Sequence of chain 1.A:
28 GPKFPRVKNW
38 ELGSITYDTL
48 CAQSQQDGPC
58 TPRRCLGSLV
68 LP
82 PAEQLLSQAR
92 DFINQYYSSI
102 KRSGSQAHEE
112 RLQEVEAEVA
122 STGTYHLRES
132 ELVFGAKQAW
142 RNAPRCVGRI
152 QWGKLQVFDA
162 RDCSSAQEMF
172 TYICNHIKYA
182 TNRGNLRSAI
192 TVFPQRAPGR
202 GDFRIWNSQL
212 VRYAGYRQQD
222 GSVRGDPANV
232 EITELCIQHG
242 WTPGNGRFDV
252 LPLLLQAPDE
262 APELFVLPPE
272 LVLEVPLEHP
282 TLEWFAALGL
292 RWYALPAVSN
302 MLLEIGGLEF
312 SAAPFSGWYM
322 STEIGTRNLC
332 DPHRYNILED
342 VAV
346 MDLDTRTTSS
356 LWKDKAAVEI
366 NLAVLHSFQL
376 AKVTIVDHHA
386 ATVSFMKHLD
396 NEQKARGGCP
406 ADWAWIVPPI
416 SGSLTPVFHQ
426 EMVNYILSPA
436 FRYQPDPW

Binding-site contacts:
Ligand atom C09 contacts residue HEM1 of chain 1.C at 3.9 Å.
Ligand atom C10 contacts residue HEM1 of chain 1.C at 3.3 Å.
Ligand atom N21 contacts residue HEM1 of chain 1.C at 3.0 Å (h-bond).
Ligand atom C09 contacts residue VAL299 of chain 1.A at 3.7 Å (hydrophobic).
Ligand atom C23 contacts residue TYR438 of chain 1.A at 3.5 Å (hydrophobic).
Ligand atom C03 contacts residue TRP319 of chain 1.A at 3.8 Å (hydrophobic).
Ligand atom C26 contacts residue HEM1 of chain 1.C at 3.0 Å.
Ligand atom C25 contacts residue HEM1 of chain 1.C at 3.6 Å.
Ligand atom C07 contacts residue PRO297 of chain 1.A at 3.9 Å (hydrophobic).
Ligand atom C08 contacts residue HEM1 of chain 1.C at 3.9 Å.
Ligand atom C06 contacts residue GLU324 of chain 1.A at 3.2 Å.
Ligand atom N22 contacts residue MET302 of chain 1.A at 3.5 Å.
Ligand atom C11 contacts residue HEM1 of chain 1.C at 3.9 Å.
Ligand atom C22 contacts residue TYR438 of chain 1.A at 3.8 Å (hydrophobic).
Ligand atom C22 contacts residue HEM1 of chain 1.C at 3.5 Å.
Ligand atom N22 contacts residue TYR438 of chain 1.A at 3.9 Å.
Ligand atom C12 contacts residue HEM1 of chain 1.C at 3.5 Å.
Ligand atom N22 contacts residue VAL299 of chain 1.A at 3.9 Å.
Ligand atom C02 contacts residue GLU324 of chain 1.A at 3.3 Å.
Ligand atom N02 contacts residue TYR320 of chain 1.A at 3.5 Å.
Ligand atom N02 contacts residue HEM1 of chain 1.C at 3.4 Å.
Ligand atom N22 contacts residue ASN301 of chain 1.A at 2.8 Å (h-bond).
Ligand atom N01 contacts residue GLU324 of chain 1.A at 2.4 Å (salt-bridge).
Ligand atom N02 contacts residue MET321 of chain 1.A at 3.9 Å.
Ligand atom C07 contacts residue PHE316 of chain 1.A at 3.6 Å (hydrophobic).
Ligand atom C25 contacts residue GOL1 of chain 1.H at 3.9 Å.
Ligand atom N01 contacts residue PRO297 of chain 1.A at 3.9 Å.
Ligand atom C03 contacts residue HEM1 of chain 1.C at 3.4 Å.
Ligand atom C03 contacts residue PRO297 of chain 1.A at 3.9 Å (hydrophobic).
Ligand atom C04 contacts residue HEM1 of chain 1.C at 3.9 Å.
Ligand atom N02 contacts residue GLU324 of chain 1.A at 2.7 Å (salt-bridge).
Ligand atom N02 contacts residue TRP319 of chain 1.A at 2.6 Å (h-bond).
Ligand atom C02 contacts residue HEM1 of chain 1.C at 3.6 Å.
Ligand atom C07 contacts residue GLY318 of chain 1.A at 3.7 Å.
Ligand atom C07 contacts residue HEM1 of chain 1.C at 3.5 Å.
Ligand atom C05 contacts residue VAL299 of chain 1.A at 3.8 Å (hydrophobic).
Ligand atom C02 contacts residue TRP319 of chain 1.A at 3.6 Å (hydrophobic).
Ligand atom C08 contacts residue GLU324 of chain 1.A at 3.2 Å.
Ligand atom C02 contacts residue PRO297 of chain 1.A at 3.9 Å (hydrophobic).
Ligand atom C22 contacts residue ASN301 of chain 1.A at 3.9 Å.

This protein binds this small molecule.
Small molecule (SMILES): Cc1cc(N)nc(CCCCCc2cc(C)cc(N)n2)c1